Sequence of chain 16.B:
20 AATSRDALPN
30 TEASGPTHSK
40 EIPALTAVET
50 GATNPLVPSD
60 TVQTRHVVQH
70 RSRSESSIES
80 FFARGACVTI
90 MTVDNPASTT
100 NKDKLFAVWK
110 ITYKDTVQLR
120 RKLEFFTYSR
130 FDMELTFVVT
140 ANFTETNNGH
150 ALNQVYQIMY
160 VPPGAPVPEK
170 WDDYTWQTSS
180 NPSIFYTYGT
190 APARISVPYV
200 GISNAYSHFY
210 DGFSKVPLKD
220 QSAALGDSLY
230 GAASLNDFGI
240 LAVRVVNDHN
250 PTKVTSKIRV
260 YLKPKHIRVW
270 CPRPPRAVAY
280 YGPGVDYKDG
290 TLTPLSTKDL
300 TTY

Binding-site contacts:
Ligand atom C13 contacts residue PHE237 of chain 16.B at 3.7 Å (hydrophobic).
Ligand atom O25 contacts residue TYR112 of chain 16.B at 3.4 Å.
Ligand atom C23 contacts residue PHE237 of chain 16.B at 3.8 Å (hydrophobic).
Ligand atom C27 contacts residue ASP236 of chain 16.B at 3.6 Å.
Ligand atom C26 contacts residue THR111 of chain 16.B at 3.6 Å.
Ligand atom C20 contacts residue TYR112 of chain 16.B at 3.4 Å (hydrophobic).
Ligand atom C5 contacts residue ILE194 of chain 16.B at 3.8 Å (hydrophobic).
Ligand atom C7 contacts residue TYR159 of chain 16.B at 3.7 Å (hydrophobic).
Ligand atom C4 contacts residue ALA24 of chain 16.D at 3.5 Å (hydrophobic).
Ligand atom C15 contacts residue MET132 of chain 16.B at 3.6 Å (hydrophobic).
Ligand atom C10 contacts residue MET132 of chain 16.B at 3.7 Å (hydrophobic).
Ligand atom C26 contacts residue LYS113 of chain 16.B at 3.7 Å.
Ligand atom C23 contacts residue TYR112 of chain 16.B at 3.3 Å (hydrophobic).
Ligand atom C4 contacts residue TYR159 of chain 16.B at 3.7 Å (hydrophobic).
Ligand atom C21 contacts residue PHE237 of chain 16.B at 3.7 Å (hydrophobic).
Ligand atom C12 contacts residue VAL199 of chain 16.B at 3.7 Å (hydrophobic).
Ligand atom N3 contacts residue LEU240 of chain 16.B at 3.4 Å.
Ligand atom C14 contacts residue MET132 of chain 16.B at 3.5 Å (hydrophobic).
Ligand atom O16 contacts residue MET132 of chain 16.B at 3.6 Å.
Ligand atom C11 contacts residue LEU134 of chain 16.B at 3.8 Å (hydrophobic).
Ligand atom C3 contacts residue TYR159 of chain 16.B at 3.7 Å (hydrophobic).
Ligand atom C3 contacts residue PRO181 of chain 16.B at 3.7 Å (hydrophobic).
Ligand atom C18 contacts residue PHE237 of chain 16.B at 3.8 Å (hydrophobic).
Ligand atom C1 contacts residue ILE183 of chain 16.B at 3.5 Å (hydrophobic).
Ligand atom C7 contacts residue VAL196 of chain 16.B at 3.5 Å (hydrophobic).
Ligand atom N4 contacts residue LEU240 of chain 16.B at 3.3 Å.
Ligand atom C21 contacts residue TYR112 of chain 16.B at 3.4 Å (hydrophobic).
Ligand atom C14 contacts residue VAL199 of chain 16.B at 3.8 Å (hydrophobic).
Ligand atom O25 contacts residue THR111 of chain 16.B at 3.4 Å (h-bond).
Ligand atom C20 contacts residue PHE237 of chain 16.B at 3.4 Å (hydrophobic).
Ligand atom C4 contacts residue ILE194 of chain 16.B at 3.8 Å (hydrophobic).
Ligand atom C5 contacts residue TYR159 of chain 16.B at 3.7 Å (hydrophobic).
Ligand atom C8 contacts residue VAL196 of chain 16.B at 3.7 Å (hydrophobic).
Ligand atom C1 contacts residue ILE157 of chain 16.B at 3.4 Å (hydrophobic).
Ligand atom C13 contacts residue MET132 of chain 16.B at 3.8 Å (hydrophobic).
Ligand atom O24 contacts residue TYR112 of chain 16.B at 3.8 Å.
Ligand atom C19 contacts residue PHE237 of chain 16.B at 3.5 Å (hydrophobic).
Ligand atom C3 contacts residue ALA24 of chain 16.D at 3.5 Å (hydrophobic).
Ligand atom N6 contacts residue VAL196 of chain 16.B at 3.8 Å.
Ligand atom C8 contacts residue TYR159 of chain 16.B at 3.5 Å (hydrophobic).

Sequence of chain 16.D:
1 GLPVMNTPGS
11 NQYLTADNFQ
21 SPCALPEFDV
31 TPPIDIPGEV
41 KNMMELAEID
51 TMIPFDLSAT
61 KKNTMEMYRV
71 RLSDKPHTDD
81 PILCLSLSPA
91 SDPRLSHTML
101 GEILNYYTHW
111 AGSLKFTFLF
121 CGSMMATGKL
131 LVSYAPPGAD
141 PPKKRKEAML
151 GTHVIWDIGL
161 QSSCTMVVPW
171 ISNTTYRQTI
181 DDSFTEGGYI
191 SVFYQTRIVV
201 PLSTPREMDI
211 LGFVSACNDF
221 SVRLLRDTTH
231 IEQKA

This small molecule binds to this protein.
Small molecule (SMILES): CCOC(=O)c1ccc(OCCCCC2CCN(c3ccc(C)nn3)CC2)cc1